Binding-site contacts:
Ligand atom O42 contacts residue PRO101 of chain 1.A at 3.6 Å (h-bond).
Ligand atom N23 contacts residue MET100 of chain 1.A at 2.8 Å (h-bond).
Ligand atom C6 contacts residue MET97 of chain 1.A at 3.7 Å (hydrophobic).
Ligand atom C3 contacts residue MET97 of chain 1.A at 3.5 Å (hydrophobic).
Ligand atom O14 contacts residue ASP162 of chain 1.A at 3.0 Å (salt-bridge).
Ligand atom C1 contacts residue LEU151 of chain 1.A at 3.3 Å (hydrophobic).
Ligand atom N2 contacts residue MET97 of chain 1.A at 3.6 Å.
Ligand atom N23 contacts residue LEU99 of chain 1.A at 3.5 Å.
Ligand atom C3 contacts residue LEU151 of chain 1.A at 3.6 Å (hydrophobic).
Ligand atom C43 contacts residue PRO101 of chain 1.A at 3.3 Å (hydrophobic).
Ligand atom N24 contacts residue MET100 of chain 1.A at 3.6 Å.
Ligand atom C39 contacts residue LEU25 of chain 1.A at 3.6 Å (hydrophobic).
Ligand atom C18 contacts residue LEU99 of chain 1.A at 3.4 Å (hydrophobic).
Ligand atom C21 contacts residue LEU151 of chain 1.A at 3.6 Å (hydrophobic).
Ligand atom N4 contacts residue MET97 of chain 1.A at 3.4 Å (h-bond).
Ligand atom C22 contacts residue MET100 of chain 1.A at 3.6 Å (hydrophobic).
Ligand atom N2 contacts residue LEU151 of chain 1.A at 3.2 Å.
Ligand atom C7 contacts residue THR161 of chain 1.A at 3.5 Å.
Ligand atom C8 contacts residue THR161 of chain 1.A at 3.5 Å.
Ligand atom C13 contacts residue ASN149 of chain 1.A at 3.5 Å.
Ligand atom N9 contacts residue LYS52 of chain 1.A at 3.2 Å (salt-bridge).
Ligand atom C5 contacts residue CYS82 of chain 1.A at 3.5 Å (hydrophobic).
Ligand atom C16 contacts residue ARG148 of chain 1.A at 3.2 Å.
Ligand atom C1 contacts residue GLN98 of chain 1.A at 3.4 Å.
Ligand atom C5 contacts residue THR161 of chain 1.A at 3.6 Å.
Ligand atom C3 contacts residue THR161 of chain 1.A at 3.5 Å.
Ligand atom C17 contacts residue ARG148 of chain 1.A at 3.5 Å.
Ligand atom C5 contacts residue MET97 of chain 1.A at 3.6 Å (hydrophobic).
Ligand atom F47 contacts residue LYS35 of chain 1.A at 3.5 Å.
Ligand atom C44 contacts residue PRO101 of chain 1.A at 3.5 Å (hydrophobic).
Ligand atom C22 contacts residue ALA50 of chain 1.A at 3.7 Å (hydrophobic).
Ligand atom C18 contacts residue MET100 of chain 1.A at 2.9 Å (hydrophobic).
Ligand atom N24 contacts residue ALA50 of chain 1.A at 3.4 Å.
Ligand atom C19 contacts residue MET100 of chain 1.A at 3.5 Å (hydrophobic).
Ligand atom F47 contacts residue LEU25 of chain 1.A at 3.2 Å.
Ligand atom F45 contacts residue PRO101 of chain 1.A at 2.9 Å.
Ligand atom N24 contacts residue GLN98 of chain 1.A at 3.0 Å (h-bond).
Ligand atom N4 contacts residue THR161 of chain 1.A at 2.8 Å (h-bond).
Ligand atom C6 contacts residue GLN98 of chain 1.A at 3.0 Å.
Ligand atom N24 contacts residue LEU151 of chain 1.A at 3.7 Å.

Sequence of chain 1.A:
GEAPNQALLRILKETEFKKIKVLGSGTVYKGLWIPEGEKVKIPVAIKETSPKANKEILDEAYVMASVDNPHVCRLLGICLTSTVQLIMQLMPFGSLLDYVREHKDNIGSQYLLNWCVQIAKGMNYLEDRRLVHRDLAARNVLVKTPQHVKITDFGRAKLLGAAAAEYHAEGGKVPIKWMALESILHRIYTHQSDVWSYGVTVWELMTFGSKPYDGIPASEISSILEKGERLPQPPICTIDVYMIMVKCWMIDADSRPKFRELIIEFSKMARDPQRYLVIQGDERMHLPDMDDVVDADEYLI

A small-molecule ligand and the protein it binds are described below.
Small molecule (SMILES): CC(C)n1c2cc(Nc3ccnc(-c4cnn(S(=O)(=O)C5CC5)c4)n3)ncc2c2c(OCC(F)(F)F)cc(N3CCN(C)CC3)cc21